Binding-site contacts:
Ligand atom C21 contacts residue GLY279 of chain 1.A at 3.5 Å.
Ligand atom C23 contacts residue ILE246 of chain 1.A at 3.7 Å (hydrophobic).
Ligand atom N4 contacts residue GLN280 of chain 1.A at 3.6 Å.
Ligand atom C9 contacts residue TYR247 of chain 1.A at 3.8 Å (hydrophobic).
Ligand atom C18 contacts residue MET267 of chain 1.A at 3.3 Å (hydrophobic).
Ligand atom C29 contacts residue VAL276 of chain 1.A at 3.6 Å (hydrophobic).
Ligand atom C26 contacts residue TYR247 of chain 1.A at 3.7 Å (hydrophobic).
Ligand atom C22 contacts residue VAL232 of chain 1.A at 3.4 Å (hydrophobic).
Ligand atom N5 contacts residue TYR247 of chain 1.A at 2.5 Å (h-bond).
Ligand atom C9 contacts residue MET267 of chain 1.A at 3.6 Å (hydrophobic).
Ligand atom C11 contacts residue PHE283 of chain 1.A at 3.6 Å (hydrophobic).
Ligand atom C2 contacts residue GLY279 of chain 1.A at 3.6 Å.
Ligand atom N5 contacts residue MET267 of chain 1.A at 3.7 Å.
Ligand atom C9 contacts residue GLY279 of chain 1.A at 3.4 Å.
Ligand atom C13 contacts residue MET267 of chain 1.A at 3.6 Å (hydrophobic).
Ligand atom N6 contacts residue MET267 of chain 1.A at 3.5 Å.
Ligand atom N4 contacts residue TYR247 of chain 1.A at 3.4 Å (h-bond).
Ligand atom C16 contacts residue MET267 of chain 1.A at 3.6 Å (hydrophobic).
Ligand atom C26 contacts residue MET267 of chain 1.A at 3.7 Å (hydrophobic).
Ligand atom C28 contacts residue PRO266 of chain 1.A at 3.5 Å (hydrophobic).
Ligand atom C30 contacts residue GLU275 of chain 1.A at 3.0 Å.
Ligand atom C2 contacts residue MET267 of chain 1.A at 3.6 Å (hydrophobic).
Ligand atom N17 contacts residue ILE246 of chain 1.A at 3.8 Å.
Ligand atom O19 contacts residue GLN280 of chain 1.A at 3.4 Å (h-bond).
Ligand atom C27 contacts residue MET267 of chain 1.A at 3.7 Å (hydrophobic).
Ligand atom C16 contacts residue PHE283 of chain 1.A at 3.5 Å (hydrophobic).
Ligand atom C29 contacts residue GLU275 of chain 1.A at 3.5 Å.
Ligand atom C14 contacts residue LEU189 of chain 1.A at 3.7 Å (hydrophobic).
Ligand atom C30 contacts residue LYS272 of chain 1.A at 3.6 Å.
Ligand atom C3 contacts residue PHE283 of chain 1.A at 3.6 Å (hydrophobic).
Ligand atom N6 contacts residue GLY279 of chain 1.A at 3.6 Å.
Ligand atom C8 contacts residue PHE283 of chain 1.A at 3.4 Å (hydrophobic).
Ligand atom C13 contacts residue GLY279 of chain 1.A at 3.8 Å.
Ligand atom C28 contacts residue GLU275 of chain 1.A at 3.6 Å.
Ligand atom C2 contacts residue TYR247 of chain 1.A at 3.3 Å (hydrophobic).
Ligand atom N15 contacts residue PHE283 of chain 1.A at 3.1 Å.
Ligand atom N5 contacts residue GLY279 of chain 1.A at 3.6 Å.
Ligand atom C21 contacts residue MET267 of chain 1.A at 3.5 Å (hydrophobic).
Ligand atom C30 contacts residue PRO266 of chain 1.A at 3.7 Å (hydrophobic).
Ligand atom C29 contacts residue LYS272 of chain 1.A at 3.8 Å.

Sequence of chain 1.A:
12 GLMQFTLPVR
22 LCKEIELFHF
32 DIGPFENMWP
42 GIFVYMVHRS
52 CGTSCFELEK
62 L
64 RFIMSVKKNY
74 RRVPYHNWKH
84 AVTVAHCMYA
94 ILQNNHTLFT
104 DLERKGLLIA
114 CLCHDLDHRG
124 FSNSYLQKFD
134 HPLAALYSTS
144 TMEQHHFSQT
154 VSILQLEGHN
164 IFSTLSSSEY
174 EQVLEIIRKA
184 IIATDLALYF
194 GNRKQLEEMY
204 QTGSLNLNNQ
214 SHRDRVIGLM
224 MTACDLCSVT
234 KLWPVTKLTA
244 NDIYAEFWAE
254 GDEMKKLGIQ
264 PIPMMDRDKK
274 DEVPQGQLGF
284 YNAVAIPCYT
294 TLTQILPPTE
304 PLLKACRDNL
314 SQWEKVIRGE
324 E

This protein binds this small molecule.
Small molecule (SMILES): CN1NCC(C(=O)Nc2cc[n+]3c(n2)NC(c2ccccc2)C3)=C1C(=O)N1CCC1